Binding-site contacts:
Ligand atom C32 contacts residue MET82 of chain 1.G at 3.5 Å (hydrophobic).
Ligand atom O01 contacts residue MET82 of chain 1.G at 3.6 Å.
Ligand atom C20 contacts residue MET110 of chain 1.G at 3.4 Å (hydrophobic).
Ligand atom C10 contacts residue GLY180 of chain 1.G at 3.5 Å.
Ligand atom N21 contacts residue MET110 of chain 1.G at 3.1 Å (h-bond).
Ligand atom C11 contacts residue MET107 of chain 1.G at 3.6 Å (hydrophobic).
Ligand atom C10 contacts residue ASP181 of chain 1.G at 3.6 Å.
Ligand atom C11 contacts residue LYS61 of chain 1.G at 3.4 Å.
Ligand atom N28 contacts residue VAL91 of chain 1.G at 3.7 Å.
Ligand atom C15 contacts residue GLN35 of chain 1.G at 3.5 Å.
Ligand atom C12 contacts residue ASP181 of chain 1.G at 3.6 Å.
Ligand atom C35 contacts residue GLY180 of chain 1.G at 3.2 Å.
Ligand atom C03 contacts residue PHE182 of chain 1.G at 3.7 Å (hydrophobic).
Ligand atom C22 contacts residue ALA59 of chain 1.G at 3.5 Å (hydrophobic).
Ligand atom O01 contacts residue GLY180 of chain 1.G at 3.3 Å.
Ligand atom C7 contacts residue GLU78 of chain 1.G at 3.7 Å.
Ligand atom N21 contacts residue ALA59 of chain 1.G at 3.3 Å.
Ligand atom C6 contacts residue PHE75 of chain 1.G at 3.6 Å (hydrophobic).
Ligand atom C9 contacts residue LYS61 of chain 1.G at 3.3 Å.
Ligand atom N30 contacts residue MET170 of chain 1.G at 3.1 Å.
Ligand atom F13 contacts residue VAL41 of chain 1.G at 3.5 Å.
Ligand atom C1 contacts residue LYS61 of chain 1.G at 3.7 Å.
Ligand atom C03 contacts residue MET82 of chain 1.G at 3.3 Å (hydrophobic).
Ligand atom C02 contacts residue LEU33 of chain 1.G at 3.5 Å (hydrophobic).
Ligand atom C18 contacts residue MET170 of chain 1.G at 3.4 Å (hydrophobic).
Ligand atom C27 contacts residue MET170 of chain 1.G at 3.5 Å (hydrophobic).
Ligand atom C4 contacts residue LYS61 of chain 1.G at 3.7 Å.
Ligand atom C22 contacts residue MET170 of chain 1.G at 3.7 Å (hydrophobic).
Ligand atom N2 contacts residue LYS61 of chain 1.G at 2.8 Å (salt-bridge).
Ligand atom N28 contacts residue GLU108 of chain 1.G at 3.0 Å (salt-bridge).
Ligand atom C17 contacts residue MET170 of chain 1.G at 3.7 Å (hydrophobic).
Ligand atom C03 contacts residue GLY180 of chain 1.G at 3.5 Å.
Ligand atom F13 contacts residue LYS61 of chain 1.G at 2.5 Å.
Ligand atom C5 contacts residue PHE75 of chain 1.G at 3.2 Å (hydrophobic).
Ligand atom C19 contacts residue MET170 of chain 1.G at 3.2 Å (hydrophobic).
Ligand atom N28 contacts residue ALA59 of chain 1.G at 3.6 Å.
Ligand atom C10 contacts residue VAL91 of chain 1.G at 3.7 Å (hydrophobic).
Ligand atom C20 contacts residue MET170 of chain 1.G at 3.6 Å (hydrophobic).
Ligand atom C6 contacts residue PHE38 of chain 1.G at 3.7 Å (hydrophobic).
Ligand atom C35 contacts residue ILE179 of chain 1.G at 3.2 Å (hydrophobic).

Sequence of chain 1.G:
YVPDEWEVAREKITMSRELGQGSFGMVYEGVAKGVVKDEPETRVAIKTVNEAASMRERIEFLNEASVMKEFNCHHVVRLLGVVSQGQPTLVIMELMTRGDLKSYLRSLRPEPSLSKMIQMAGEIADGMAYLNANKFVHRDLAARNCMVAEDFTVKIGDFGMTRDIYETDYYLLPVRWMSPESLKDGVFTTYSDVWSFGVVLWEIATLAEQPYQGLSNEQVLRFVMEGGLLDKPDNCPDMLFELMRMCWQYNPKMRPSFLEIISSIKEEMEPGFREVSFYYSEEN

This small molecule binds to this protein.
Small molecule (SMILES): CCOc1cc(-c2ccccc2)nc2c(F)c(-c3nc(C4CC(C)(O)C4)n4ccnc(N)c34)ccc12